This small molecule binds to this protein.
Small molecule (SMILES): Nc1ncnc2c1ncn2[C@@H]1O[C@H](COP(=O)(O)O)[C@@H](OP(=O)(O)O)[C@H]1O

Binding-site contacts:
Ligand atom P2 contacts residue SER571 of chain 1.A at 4.4 Å.
Ligand atom O4P contacts residue SER571 of chain 1.A at 3.6 Å.
Ligand atom O5P contacts residue SER571 of chain 1.A at 4.3 Å.
Ligand atom P2 contacts residue HIS568 of chain 1.A at 3.5 Å.
Ligand atom O4P contacts residue HIS568 of chain 1.A at 2.8 Å (h-bond).
Ligand atom O5P contacts residue HIS568 of chain 1.A at 4.0 Å.
Ligand atom O6P contacts residue HIS568 of chain 1.A at 3.5 Å (h-bond).

Sequence of chain 1.A:
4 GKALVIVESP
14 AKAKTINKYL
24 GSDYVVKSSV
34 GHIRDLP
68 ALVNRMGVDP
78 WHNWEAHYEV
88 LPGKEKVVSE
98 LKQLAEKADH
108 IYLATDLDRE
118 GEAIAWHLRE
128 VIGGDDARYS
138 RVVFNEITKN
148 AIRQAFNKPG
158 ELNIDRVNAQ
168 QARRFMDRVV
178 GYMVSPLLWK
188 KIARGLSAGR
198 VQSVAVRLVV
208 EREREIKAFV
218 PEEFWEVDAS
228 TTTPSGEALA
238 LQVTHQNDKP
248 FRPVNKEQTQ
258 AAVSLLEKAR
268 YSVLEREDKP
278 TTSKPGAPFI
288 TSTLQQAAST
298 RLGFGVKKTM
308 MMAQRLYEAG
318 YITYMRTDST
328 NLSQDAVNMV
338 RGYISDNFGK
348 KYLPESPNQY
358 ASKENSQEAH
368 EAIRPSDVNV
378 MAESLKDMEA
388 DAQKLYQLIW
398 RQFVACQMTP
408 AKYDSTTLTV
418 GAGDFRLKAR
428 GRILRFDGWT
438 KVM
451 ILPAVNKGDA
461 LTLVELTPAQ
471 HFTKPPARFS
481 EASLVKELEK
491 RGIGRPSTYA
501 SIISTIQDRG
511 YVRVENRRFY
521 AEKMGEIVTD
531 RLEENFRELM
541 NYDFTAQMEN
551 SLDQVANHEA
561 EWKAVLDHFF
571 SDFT